This small molecule binds to this protein.
Small molecule (SMILES): CC(C)(C#Cc1ccc(-c2ccc(Cl)c3c(NS(C)(=O)=O)nn(CC(F)(F)F)c23)c([C@H](Cc2cc(F)cc(F)c2)NC(=O)Cn2nc(C(F)(F)F)c3c2CCCC3)n1)S(C)(=O)=O

Binding-site contacts:
Ligand atom O23 contacts residue LYS70 of chain 1.C at 2.9 Å (salt-bridge).
Ligand atom CL27 contacts residue ILE73 of chain 1.C at 3.5 Å.
Ligand atom F40 contacts residue ILE73 of chain 1.C at 3.3 Å.
Ligand atom C60 contacts residue THR54 of chain 1.C at 3.1 Å.
Ligand atom C29 contacts residue TYR130 of chain 1.C at 3.3 Å (hydrophobic).
Ligand atom O61 contacts residue ASN57 of chain 1.C at 2.6 Å (h-bond).
Ligand atom C33 contacts residue ASN57 of chain 1.C at 3.3 Å.
Ligand atom C33 contacts residue ASN53 of chain 1.C at 3.4 Å.
Ligand atom C29 contacts residue ASN53 of chain 1.C at 3.3 Å.
Ligand atom C52 contacts residue MET66 of chain 1.C at 3.5 Å (hydrophobic).
Ligand atom N42 contacts residue ASN57 of chain 1.C at 2.5 Å (h-bond).
Ligand atom F37 contacts residue LEU56 of chain 1.C at 3.3 Å.
Ligand atom O24 contacts residue ASN74 of chain 1.C at 2.9 Å (h-bond).
Ligand atom C53 contacts residue GLN67 of chain 1.C at 3.2 Å.
Ligand atom O23 contacts residue GLN179 of chain 5.C at 3.2 Å.
Ligand atom F17 contacts residue GLN179 of chain 5.C at 3.3 Å.
Ligand atom C52 contacts residue GLN63 of chain 1.C at 3.4 Å.
Ligand atom N20 contacts residue LYS70 of chain 1.C at 3.5 Å.
Ligand atom C54 contacts residue GLN67 of chain 1.C at 3.3 Å.
Ligand atom C11 contacts residue THR107 of chain 1.C at 3.5 Å.
Ligand atom N31 contacts residue ASN57 of chain 1.C at 2.9 Å (h-bond).
Ligand atom C38 contacts residue MET66 of chain 1.C at 3.2 Å (hydrophobic).
Ligand atom C28 contacts residue TYR130 of chain 1.C at 3.2 Å (hydrophobic).
Ligand atom C04 contacts residue ASN57 of chain 1.C at 3.5 Å.
Ligand atom C32 contacts residue ASN57 of chain 1.C at 3.4 Å.
Ligand atom C19 contacts residue LYS70 of chain 1.C at 3.4 Å.
Ligand atom F37 contacts residue MET66 of chain 1.C at 3.1 Å.
Ligand atom C35 contacts residue ASN57 of chain 1.C at 3.2 Å.
Ligand atom F58 contacts residue ARG173 of chain 5.C at 3.2 Å.
Ligand atom C10 contacts residue THR107 of chain 1.C at 3.5 Å.
Ligand atom F58 contacts residue LEU172 of chain 5.C at 3.5 Å.
Ligand atom O61 contacts residue PRO38 of chain 5.C at 3.2 Å.
Ligand atom CL27 contacts residue ASN74 of chain 1.C at 3.0 Å.
Ligand atom F40 contacts residue LYS70 of chain 1.C at 3.1 Å.
Ligand atom C39 contacts residue LYS70 of chain 1.C at 3.4 Å.
Ligand atom O44 contacts residue LYS70 of chain 1.C at 3.2 Å (salt-bridge).
Ligand atom C43 contacts residue ASN57 of chain 1.C at 3.5 Å.
Ligand atom C05 contacts residue ASN57 of chain 1.C at 3.3 Å.
Ligand atom C08 contacts residue ASN53 of chain 1.C at 3.5 Å.
Ligand atom F40 contacts residue LEU69 of chain 1.C at 3.4 Å.

Sequence of chain 1.C:
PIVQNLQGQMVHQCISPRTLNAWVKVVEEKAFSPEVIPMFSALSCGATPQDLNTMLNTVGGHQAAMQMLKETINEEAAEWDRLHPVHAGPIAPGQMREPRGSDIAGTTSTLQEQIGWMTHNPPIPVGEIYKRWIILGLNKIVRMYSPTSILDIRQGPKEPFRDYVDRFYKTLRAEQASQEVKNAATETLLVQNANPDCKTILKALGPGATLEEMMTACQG

Sequence of chain 5.C:
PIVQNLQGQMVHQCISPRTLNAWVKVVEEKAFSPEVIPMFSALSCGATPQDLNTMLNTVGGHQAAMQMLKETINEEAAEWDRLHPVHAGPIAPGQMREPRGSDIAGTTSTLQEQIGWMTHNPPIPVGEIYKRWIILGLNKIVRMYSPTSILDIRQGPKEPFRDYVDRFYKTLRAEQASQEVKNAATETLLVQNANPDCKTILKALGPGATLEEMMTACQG